Binding-site contacts:
Ligand atom CG contacts residue PRO30 of chain 5.A at 3.5 Å (hydrophobic).
Ligand atom CD contacts residue PRO30 of chain 5.A at 4.1 Å (hydrophobic).
Ligand atom O contacts residue PRO30 of chain 5.A at 3.9 Å.
Ligand atom N contacts residue SER32 of chain 5.A at 3.1 Å (h-bond).
Ligand atom NE2 contacts residue PRO30 of chain 5.A at 4.1 Å.
Ligand atom OE1 contacts residue LYS31 of chain 5.A at 4.3 Å.
Ligand atom CD contacts residue LYS31 of chain 5.A at 3.2 Å.
Ligand atom NE2 contacts residue LYS31 of chain 5.A at 2.8 Å.
Ligand atom CA contacts residue LYS31 of chain 5.A at 4.4 Å.
Ligand atom CB contacts residue LYS31 of chain 5.A at 4.0 Å.
Ligand atom NE2 contacts residue ILE29 of chain 5.A at 4.5 Å.
Ligand atom NE2 contacts residue ALA24 of chain 5.A at 3.8 Å.
Ligand atom N contacts residue PRO30 of chain 5.A at 4.2 Å.
Ligand atom NE2 contacts residue ASP21 of chain 5.A at 4.2 Å.
Ligand atom N contacts residue LYS31 of chain 5.A at 3.6 Å (salt-bridge).
Ligand atom CG contacts residue SER32 of chain 5.A at 4.4 Å.
Ligand atom C contacts residue PRO30 of chain 5.A at 4.4 Å (hydrophobic).
Ligand atom CG contacts residue LYS31 of chain 5.A at 2.7 Å.

Sequence of chain 5.A:
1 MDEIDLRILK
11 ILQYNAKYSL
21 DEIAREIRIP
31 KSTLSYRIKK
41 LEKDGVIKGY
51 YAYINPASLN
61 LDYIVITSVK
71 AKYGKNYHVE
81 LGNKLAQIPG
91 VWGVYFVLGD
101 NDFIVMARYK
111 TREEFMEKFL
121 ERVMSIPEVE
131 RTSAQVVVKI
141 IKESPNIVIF

This protein binds this small molecule.
Small molecule (SMILES): NC(=O)CC[C@H](N)C(=O)O